A small-molecule ligand and the protein it binds are described below.
Small molecule (SMILES): Nc1ncnc2c1N1CN2[C@H]2C[C@]3(OP3(O)(O)OC[C@H]3OCC[C@@H]3O[P](=O)(O)OC[C@H]3O[C@@H]1C[C@@H]3O)[C@@H](CO[P](=O)(O)O[C@H]1CCO[C@@H]1COP(=O)=O)O2

Sequence of chain 17.A:
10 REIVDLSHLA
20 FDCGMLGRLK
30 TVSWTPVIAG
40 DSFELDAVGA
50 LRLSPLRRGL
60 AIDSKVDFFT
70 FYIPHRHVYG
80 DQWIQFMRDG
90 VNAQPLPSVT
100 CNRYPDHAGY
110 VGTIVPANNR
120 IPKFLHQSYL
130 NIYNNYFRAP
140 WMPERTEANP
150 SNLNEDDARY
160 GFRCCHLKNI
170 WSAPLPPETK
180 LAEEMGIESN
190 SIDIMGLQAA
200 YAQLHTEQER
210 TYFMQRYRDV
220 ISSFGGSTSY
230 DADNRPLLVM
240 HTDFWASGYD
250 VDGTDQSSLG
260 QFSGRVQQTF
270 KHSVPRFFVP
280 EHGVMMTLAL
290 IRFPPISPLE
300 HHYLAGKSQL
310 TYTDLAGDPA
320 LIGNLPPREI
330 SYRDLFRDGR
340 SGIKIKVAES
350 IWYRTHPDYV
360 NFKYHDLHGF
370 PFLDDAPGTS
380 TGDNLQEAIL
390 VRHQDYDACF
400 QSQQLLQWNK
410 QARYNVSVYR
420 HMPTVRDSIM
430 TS

Binding-site contacts:
Ligand atom C1' contacts residue DC1 of chain 17.E at 3.6 Å.
Ligand atom C5' contacts residue TYR31 of chain 17.C at 2.9 Å (hydrophobic).
Ligand atom OP1 contacts residue ARG28 of chain 17.C at 3.2 Å (salt-bridge).
Ligand atom N6 contacts residue GLU208 of chain 17.A at 3.4 Å (salt-bridge).
Ligand atom N1 contacts residue GLU208 of chain 17.A at 1.5 Å (salt-bridge).
Ligand atom P contacts residue ARG425 of chain 18.A at 3.5 Å.
Ligand atom C2 contacts residue GLU208 of chain 17.A at 1.6 Å.
Ligand atom C5' contacts residue DC1 of chain 17.H at 2.3 Å.
Ligand atom C2 contacts residue ARG425 of chain 18.A at 3.1 Å.
Ligand atom O5' contacts residue DC1 of chain 17.H at 2.6 Å.
Ligand atom OP2 contacts residue ARG425 of chain 18.A at 3.8 Å.
Ligand atom P contacts residue DC1 of chain 17.H at 2.5 Å.
Ligand atom C1' contacts residue PHE212 of chain 17.A at 3.5 Å (hydrophobic).
Ligand atom C3' contacts residue DC1 of chain 17.E at 2.9 Å.
Ligand atom N3 contacts residue GLU208 of chain 17.A at 2.7 Å (salt-bridge).
Ligand atom C5' contacts residue ARG28 of chain 17.C at 3.1 Å.
Ligand atom C2 contacts residue PHE212 of chain 17.A at 3.8 Å (hydrophobic).
Ligand atom O3' contacts residue THR423 of chain 18.A at 3.8 Å.
Ligand atom C2' contacts residue DC1 of chain 17.E at 2.2 Å.
Ligand atom N1 contacts residue ARG425 of chain 18.A at 3.6 Å (salt-bridge).
Ligand atom N3 contacts residue PHE212 of chain 17.A at 2.9 Å.
Ligand atom O4' contacts residue ARG425 of chain 18.A at 3.7 Å.
Ligand atom O3' contacts residue ARG425 of chain 18.A at 3.8 Å.
Ligand atom O5' contacts residue ARG28 of chain 17.C at 3.4 Å.
Ligand atom C4 contacts residue GLU208 of chain 17.A at 3.4 Å.
Ligand atom OP1 contacts residue GLY34 of chain 17.C at 3.8 Å.
Ligand atom O4' contacts residue PHE212 of chain 17.A at 3.4 Å.
Ligand atom O5' contacts residue ARG425 of chain 18.A at 2.8 Å.
Ligand atom C4 contacts residue ARG425 of chain 18.A at 3.6 Å.
Ligand atom O3' contacts residue DC1 of chain 17.E at 3.3 Å.
Ligand atom O3' contacts residue ARG28 of chain 17.C at 3.5 Å (salt-bridge).
Ligand atom N3 contacts residue ARG425 of chain 18.A at 3.1 Å (salt-bridge).
Ligand atom OP2 contacts residue ASP426 of chain 18.A at 2.8 Å (salt-bridge).
Ligand atom OP2 contacts residue THR423 of chain 18.A at 2.9 Å.
Ligand atom OP2 contacts residue DC1 of chain 17.H at 2.0 Å.
Ligand atom O5' contacts residue TYR31 of chain 17.C at 3.4 Å (h-bond).
Ligand atom C6 contacts residue GLU208 of chain 17.A at 2.6 Å.
Ligand atom C1' contacts residue ALA27 of chain 17.C at 3.8 Å (hydrophobic).
Ligand atom C4' contacts residue DC1 of chain 17.H at 2.8 Å.
Ligand atom C5 contacts residue GLU208 of chain 17.A at 3.4 Å.

Sequence of chain 18.A:
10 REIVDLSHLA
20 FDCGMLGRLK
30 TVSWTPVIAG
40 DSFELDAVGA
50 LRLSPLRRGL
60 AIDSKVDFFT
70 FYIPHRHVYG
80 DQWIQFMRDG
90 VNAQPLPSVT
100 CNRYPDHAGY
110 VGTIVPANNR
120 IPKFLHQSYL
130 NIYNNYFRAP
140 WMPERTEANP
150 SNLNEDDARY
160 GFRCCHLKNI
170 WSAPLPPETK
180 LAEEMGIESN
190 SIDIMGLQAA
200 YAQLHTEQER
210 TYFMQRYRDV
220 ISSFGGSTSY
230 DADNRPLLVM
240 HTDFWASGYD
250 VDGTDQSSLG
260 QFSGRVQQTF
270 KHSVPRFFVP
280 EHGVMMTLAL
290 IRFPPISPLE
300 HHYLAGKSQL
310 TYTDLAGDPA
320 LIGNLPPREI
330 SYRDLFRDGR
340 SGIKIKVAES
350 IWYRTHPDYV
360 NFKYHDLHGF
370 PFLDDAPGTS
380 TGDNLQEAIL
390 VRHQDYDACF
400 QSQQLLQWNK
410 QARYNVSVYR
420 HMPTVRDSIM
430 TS

Sequence of chain 17.C:
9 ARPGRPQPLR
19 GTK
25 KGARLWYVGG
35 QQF